The protein below binds the small molecule below.
Small molecule (SMILES): O=C(NCc1cn(Cc2ccc(Oc3ccccc3)c(O)c2)nn1)c1cc2ccccc2oc1=O

Binding-site contacts:
Ligand atom O4 contacts residue ALA200 of chain 1.B at 3.7 Å.
Ligand atom C8 contacts residue PRO158 of chain 1.B at 3.5 Å (hydrophobic).
Ligand atom C5 contacts residue VAL205 of chain 1.B at 3.7 Å (hydrophobic).
Ligand atom C9 contacts residue LEU220 of chain 1.B at 3.7 Å (hydrophobic).
Ligand atom C contacts residue TYR160 of chain 1.B at 3.5 Å (hydrophobic).
Ligand atom C20 contacts residue ALA200 of chain 1.B at 3.7 Å (hydrophobic).
Ligand atom O4 contacts residue NAD1 of chain 1.J at 3.2 Å (h-bond).
Ligand atom C9 contacts residue MET157 of chain 1.B at 3.5 Å (hydrophobic).
Ligand atom N2 contacts residue VAL205 of chain 1.B at 3.5 Å.
Ligand atom C24 contacts residue PHE99 of chain 1.B at 3.5 Å (hydrophobic).
Ligand atom O3 contacts residue TYR160 of chain 1.B at 3.5 Å.
Ligand atom O contacts residue NAD1 of chain 1.J at 2.5 Å (h-bond).
Ligand atom C1 contacts residue TYR160 of chain 1.B at 3.5 Å (hydrophobic).
Ligand atom O3 contacts residue PHE151 of chain 1.B at 3.5 Å.
Ligand atom C19 contacts residue NAD1 of chain 1.J at 3.5 Å.
Ligand atom C16 contacts residue PRO158 of chain 1.B at 3.7 Å (hydrophobic).
Ligand atom C4 contacts residue PHE151 of chain 1.B at 3.6 Å (hydrophobic).
Ligand atom C25 contacts residue ALA200 of chain 1.B at 3.5 Å (hydrophobic).
Ligand atom C contacts residue NAD1 of chain 1.J at 3.4 Å.
Ligand atom N1 contacts residue PRO158 of chain 1.B at 3.4 Å (h-bond).
Ligand atom C18 contacts residue NAD1 of chain 1.J at 3.5 Å.
Ligand atom C10 contacts residue LEU220 of chain 1.B at 3.7 Å (hydrophobic).
Ligand atom O3 contacts residue PRO158 of chain 1.B at 3.6 Å.
Ligand atom C23 contacts residue MET163 of chain 1.B at 3.7 Å (hydrophobic).
Ligand atom C2 contacts residue NAD1 of chain 1.J at 3.2 Å.
Ligand atom C3 contacts residue NAD1 of chain 1.J at 3.3 Å.
Ligand atom C7 contacts residue PRO158 of chain 1.B at 3.2 Å (hydrophobic).
Ligand atom C24 contacts residue ILE204 of chain 1.B at 3.7 Å (hydrophobic).
Ligand atom C17 contacts residue NAD1 of chain 1.J at 3.3 Å.
Ligand atom O contacts residue TYR160 of chain 1.B at 2.5 Å (h-bond).
Ligand atom N3 contacts residue LEU220 of chain 1.B at 3.4 Å.
Ligand atom N2 contacts residue LEU220 of chain 1.B at 3.4 Å.
Ligand atom N3 contacts residue MET201 of chain 1.B at 3.6 Å.
Ligand atom O3 contacts residue MET157 of chain 1.B at 3.4 Å (h-bond).
Ligand atom O2 contacts residue PRO158 of chain 1.B at 3.7 Å.
Ligand atom C20 contacts residue NAD1 of chain 1.J at 3.5 Å.
Ligand atom C6 contacts residue VAL205 of chain 1.B at 3.6 Å (hydrophobic).
Ligand atom C22 contacts residue MET163 of chain 1.B at 3.7 Å (hydrophobic).
Ligand atom C1 contacts residue NAD1 of chain 1.J at 3.5 Å.
Ligand atom C24 contacts residue GLY98 of chain 1.B at 3.4 Å.

Sequence of chain 1.D:
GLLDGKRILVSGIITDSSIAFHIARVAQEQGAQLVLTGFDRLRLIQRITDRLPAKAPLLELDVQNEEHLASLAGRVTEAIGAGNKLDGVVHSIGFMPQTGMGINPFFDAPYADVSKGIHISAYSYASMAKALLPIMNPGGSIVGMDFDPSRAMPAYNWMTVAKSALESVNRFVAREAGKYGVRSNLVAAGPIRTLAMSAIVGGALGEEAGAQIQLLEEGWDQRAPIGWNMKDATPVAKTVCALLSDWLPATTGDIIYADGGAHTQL

Sequence of chain 1.B:
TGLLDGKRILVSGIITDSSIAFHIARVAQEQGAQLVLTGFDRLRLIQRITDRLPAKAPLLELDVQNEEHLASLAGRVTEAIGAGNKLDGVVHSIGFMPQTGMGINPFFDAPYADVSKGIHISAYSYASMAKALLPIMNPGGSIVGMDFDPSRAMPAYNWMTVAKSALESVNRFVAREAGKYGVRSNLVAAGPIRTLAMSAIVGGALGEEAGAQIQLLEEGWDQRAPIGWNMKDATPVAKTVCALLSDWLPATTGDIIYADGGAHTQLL